A protein and the small-molecule ligand that binds it are described below.
Small molecule (SMILES): CC(=O)N[C@H]1[C@H](O[C@@H]2[C@H](O)[C@@H](NC(C)=O)CO[C@@H]2CO)O[C@H](CO)[C@@H](O)[C@@H]1O

Sequence of chain 1.E:
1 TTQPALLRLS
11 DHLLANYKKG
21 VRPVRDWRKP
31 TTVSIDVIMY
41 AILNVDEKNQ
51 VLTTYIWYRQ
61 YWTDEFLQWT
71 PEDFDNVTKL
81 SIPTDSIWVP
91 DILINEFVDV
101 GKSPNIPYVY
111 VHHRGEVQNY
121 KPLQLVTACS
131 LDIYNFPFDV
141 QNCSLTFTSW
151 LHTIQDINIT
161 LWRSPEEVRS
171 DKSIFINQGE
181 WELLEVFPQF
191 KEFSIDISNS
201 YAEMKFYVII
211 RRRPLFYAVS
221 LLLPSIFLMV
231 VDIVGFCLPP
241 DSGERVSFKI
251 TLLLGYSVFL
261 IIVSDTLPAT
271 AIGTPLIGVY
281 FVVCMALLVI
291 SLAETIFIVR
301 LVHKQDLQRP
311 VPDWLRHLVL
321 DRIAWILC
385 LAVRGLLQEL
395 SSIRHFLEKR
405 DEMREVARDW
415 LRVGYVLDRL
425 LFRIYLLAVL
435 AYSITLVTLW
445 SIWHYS

Binding-site contacts:
Ligand atom O7 contacts residue ASN142 of chain 1.E at 3.9 Å.
Ligand atom C5 contacts residue TYR207 of chain 1.E at 3.8 Å (hydrophobic).
Ligand atom O5 contacts residue TYR207 of chain 1.E at 4.2 Å.
Ligand atom O7 contacts residue TYR207 of chain 1.E at 4.0 Å.
Ligand atom O7 contacts residue LYS191 of chain 1.E at 4.2 Å.
Ligand atom O5 contacts residue ASN142 of chain 1.E at 2.3 Å (h-bond).
Ligand atom C1 contacts residue ASN142 of chain 1.E at 1.4 Å.
Ligand atom N2 contacts residue ASN142 of chain 1.E at 2.9 Å (h-bond).
Ligand atom C6 contacts residue TYR207 of chain 1.E at 3.9 Å (hydrophobic).
Ligand atom C1 contacts residue TYR207 of chain 1.E at 4.2 Å (hydrophobic).
Ligand atom O6 contacts residue TYR207 of chain 1.E at 2.7 Å (h-bond).
Ligand atom C8 contacts residue ILE209 of chain 1.E at 3.7 Å (hydrophobic).
Ligand atom C2 contacts residue ASN142 of chain 1.E at 2.5 Å.
Ligand atom C7 contacts residue ASN142 of chain 1.E at 3.6 Å.
Ligand atom C3 contacts residue ASN142 of chain 1.E at 3.8 Å.
Ligand atom O6 contacts residue PHE187 of chain 1.E at 4.3 Å.
Ligand atom C4 contacts residue ASN142 of chain 1.E at 4.2 Å.
Ligand atom C5 contacts residue ASN142 of chain 1.E at 3.6 Å.
Ligand atom O3 contacts residue GLN189 of chain 1.E at 4.3 Å.
Ligand atom N2 contacts residue ILE209 of chain 1.E at 4.4 Å.